Binding-site contacts:
Ligand atom O3 contacts residue SER69 of chain 1.E at 3.4 Å (h-bond).
Ligand atom O33 contacts residue SER69 of chain 1.E at 2.6 Å (h-bond).
Ligand atom O12 contacts residue LYS92 of chain 1.E at 2.8 Å.
Ligand atom C2 contacts residue LYS92 of chain 1.E at 1.9 Å.
Ligand atom P1 contacts residue LYS92 of chain 1.E at 2.4 Å.
Ligand atom C1 contacts residue LYS92 of chain 1.E at 2.0 Å.
Ligand atom O6 contacts residue ALA93 of chain 1.E at 3.6 Å.
Ligand atom O1 contacts residue LYS92 of chain 1.E at 1.1 Å.
Ligand atom C7 contacts residue PHE94 of chain 1.E at 1.1 Å (hydrophobic).
Ligand atom O6 contacts residue LYS92 of chain 1.E at 2.9 Å.
Ligand atom O33 contacts residue TYR68 of chain 1.E at 3.7 Å.
Ligand atom O11 contacts residue PHE94 of chain 1.E at 3.4 Å.
Ligand atom O13 contacts residue LYS92 of chain 1.E at 3.6 Å.
Ligand atom C5 contacts residue ILE106 of chain 1.E at 3.8 Å (hydrophobic).
Ligand atom O5 contacts residue ALA93 of chain 1.E at 3.4 Å (h-bond).
Ligand atom P3 contacts residue ARG67 of chain 1.E at 3.1 Å.
Ligand atom O13 contacts residue GLN97 of chain 1.E at 3.3 Å (h-bond).
Ligand atom C7 contacts residue GLN97 of chain 1.E at 3.6 Å.
Ligand atom O2 contacts residue GLU72 of chain 1.E at 3.4 Å (salt-bridge).
Ligand atom O6 contacts residue GLN97 of chain 1.E at 3.2 Å (h-bond).
Ligand atom O5 contacts residue ARG115 of chain 1.E at 3.4 Å (salt-bridge).
Ligand atom C8 contacts residue PHE94 of chain 1.E at 0.8 Å (hydrophobic).
Ligand atom C6 contacts residue GLN97 of chain 1.E at 3.9 Å.
Ligand atom O11 contacts residue LYS92 of chain 1.E at 3.0 Å (salt-bridge).
Ligand atom C1 contacts residue GLN97 of chain 1.E at 3.8 Å.
Ligand atom O33 contacts residue ARG67 of chain 1.E at 2.1 Å (salt-bridge).
Ligand atom C3 contacts residue LYS92 of chain 1.E at 3.5 Å.
Ligand atom O13 contacts residue PHE94 of chain 1.E at 1.3 Å.
Ligand atom O6 contacts residue PHE94 of chain 1.E at 3.3 Å.
Ligand atom O12 contacts residue PHE94 of chain 1.E at 2.3 Å.
Ligand atom O2 contacts residue LYS92 of chain 1.E at 1.7 Å (salt-bridge).
Ligand atom O1 contacts residue PHE94 of chain 1.E at 3.2 Å.
Ligand atom C6 contacts residue LYS92 of chain 1.E at 2.7 Å.
Ligand atom O4 contacts residue ARG115 of chain 1.E at 3.0 Å (salt-bridge).
Ligand atom C8 contacts residue GLN97 of chain 1.E at 3.5 Å.
Ligand atom P1 contacts residue PHE94 of chain 1.E at 2.2 Å.
Ligand atom O32 contacts residue ARG67 of chain 1.E at 2.6 Å (salt-bridge).
Ligand atom O5 contacts residue ILE106 of chain 1.E at 3.1 Å.
Ligand atom P3 contacts residue SER69 of chain 1.E at 3.5 Å.
Ligand atom C4 contacts residue ARG115 of chain 1.E at 3.7 Å.

Sequence of chain 1.E:
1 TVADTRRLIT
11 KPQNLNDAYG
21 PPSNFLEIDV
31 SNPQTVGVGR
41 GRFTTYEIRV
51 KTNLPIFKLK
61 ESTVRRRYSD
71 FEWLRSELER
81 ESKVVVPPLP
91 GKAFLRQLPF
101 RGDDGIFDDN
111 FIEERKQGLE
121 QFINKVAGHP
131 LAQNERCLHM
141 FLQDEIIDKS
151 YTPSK

This protein binds this small molecule.
Small molecule (SMILES): CCCC(=O)OC[C@@H](CO[P](=O)(O)O[C@@H]1[C@H](O)[C@H](OP(=O)(O)O)[C@@H](O)[C@H](O)[C@H]1O)OC(=O)CCC